Binding-site contacts:
Ligand atom O2 contacts residue PHE135 of chain 1.A at 4.2 Å.
Ligand atom O1 contacts residue VAL126 of chain 1.A at 3.9 Å.
Ligand atom O1 contacts residue TRP213 of chain 1.A at 4.0 Å.
Ligand atom C8 contacts residue THR204 of chain 1.A at 3.3 Å.
Ligand atom C1 contacts residue HIS99 of chain 1.A at 4.0 Å.
Ligand atom C6 contacts residue PHE135 of chain 1.A at 3.9 Å (hydrophobic).
Ligand atom C7 contacts residue PRO206 of chain 1.A at 4.1 Å (hydrophobic).
Ligand atom O contacts residue SER201 of chain 1.A at 4.1 Å.
Ligand atom C1 contacts residue VAL126 of chain 1.A at 3.8 Å (hydrophobic).
Ligand atom C contacts residue LEU202 of chain 1.A at 3.9 Å (hydrophobic).
Ligand atom O contacts residue THR203 of chain 1.A at 3.0 Å (h-bond).
Ligand atom C8 contacts residue LEU202 of chain 1.A at 4.0 Å (hydrophobic).
Ligand atom O contacts residue TRP213 of chain 1.A at 3.6 Å.
Ligand atom C5 contacts residue PHE135 of chain 1.A at 4.1 Å (hydrophobic).
Ligand atom N contacts residue HIS124 of chain 1.A at 3.4 Å (h-bond).
Ligand atom S contacts residue HIS124 of chain 1.A at 4.0 Å.
Ligand atom C7 contacts residue PHE135 of chain 1.A at 4.1 Å (hydrophobic).
Ligand atom C contacts residue HIS99 of chain 1.A at 4.0 Å.
Ligand atom C9 contacts residue THR204 of chain 1.A at 3.3 Å.
Ligand atom O contacts residue LEU202 of chain 1.A at 3.3 Å.
Ligand atom O1 contacts residue HIS99 of chain 1.A at 3.3 Å.
Ligand atom C2 contacts residue LEU202 of chain 1.A at 3.9 Å (hydrophobic).
Ligand atom C2 contacts residue VAL126 of chain 1.A at 4.2 Å (hydrophobic).
Ligand atom S contacts residue ZN1 of chain 1.B at 3.0 Å.
Ligand atom C9 contacts residue LEU202 of chain 1.A at 3.9 Å (hydrophobic).
Ligand atom N contacts residue HIS101 of chain 1.A at 3.4 Å (h-bond).
Ligand atom N contacts residue HIS99 of chain 1.A at 3.3 Å (h-bond).
Ligand atom S contacts residue HIS99 of chain 1.A at 3.9 Å.
Ligand atom C5 contacts residue LEU202 of chain 1.A at 3.8 Å (hydrophobic).
Ligand atom O1 contacts residue HIS124 of chain 1.A at 3.4 Å (h-bond).
Ligand atom N contacts residue THR203 of chain 1.A at 2.9 Å (h-bond).
Ligand atom N contacts residue ZN1 of chain 1.B at 2.0 Å.
Ligand atom C1 contacts residue LEU202 of chain 1.A at 3.8 Å (hydrophobic).
Ligand atom S contacts residue THR203 of chain 1.A at 3.9 Å.
Ligand atom C2 contacts residue GLN97 of chain 1.A at 3.9 Å.
Ligand atom O1 contacts residue ZN1 of chain 1.B at 3.0 Å.
Ligand atom C3 contacts residue LEU202 of chain 1.A at 4.0 Å (hydrophobic).
Ligand atom C contacts residue ZN1 of chain 1.B at 4.2 Å.
Ligand atom O contacts residue ZN1 of chain 1.B at 4.1 Å.
Ligand atom O1 contacts residue VAL147 of chain 1.A at 3.9 Å.

Sequence of chain 1.A:
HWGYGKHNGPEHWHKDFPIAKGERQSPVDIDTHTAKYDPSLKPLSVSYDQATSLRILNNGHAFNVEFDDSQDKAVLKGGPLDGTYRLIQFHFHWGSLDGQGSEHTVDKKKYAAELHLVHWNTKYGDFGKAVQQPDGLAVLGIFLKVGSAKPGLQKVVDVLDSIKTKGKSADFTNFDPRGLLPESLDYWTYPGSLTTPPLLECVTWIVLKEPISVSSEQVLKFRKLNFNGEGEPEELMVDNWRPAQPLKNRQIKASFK

A protein and the small-molecule ligand that binds it are described below.
Small molecule (SMILES): NS(=O)(=O)c1ccc(CCCCO)cc1